The protein below binds the small molecule below.
Small molecule (SMILES): O=c1[nH]cnc2c([C@@H]3N[C@H](CO)[C@@H](O)[C@H]3O)c[nH]c12

Sequence of chain 1.A:
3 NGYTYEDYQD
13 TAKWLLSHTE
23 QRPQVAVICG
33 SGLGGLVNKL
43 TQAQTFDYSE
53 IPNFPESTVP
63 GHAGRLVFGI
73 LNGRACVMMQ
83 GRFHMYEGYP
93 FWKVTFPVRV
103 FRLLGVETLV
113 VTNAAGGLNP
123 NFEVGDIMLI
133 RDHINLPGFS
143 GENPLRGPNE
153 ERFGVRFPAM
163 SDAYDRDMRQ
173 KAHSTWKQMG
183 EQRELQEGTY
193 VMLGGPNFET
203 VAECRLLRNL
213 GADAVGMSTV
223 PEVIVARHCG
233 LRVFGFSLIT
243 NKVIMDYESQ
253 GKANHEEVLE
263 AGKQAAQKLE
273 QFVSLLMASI

Binding-site contacts:
Ligand atom C6 contacts residue GLY118 of chain 2.A at 3.8 Å.
Ligand atom O5' contacts residue VAL260 of chain 2.A at 3.4 Å.
Ligand atom N3 contacts residue GLY218 of chain 2.A at 3.7 Å.
Ligand atom O2' contacts residue PO41 of chain 2.C at 2.8 Å (h-bond).
Ligand atom C5' contacts residue HIS257 of chain 2.A at 3.3 Å.
Ligand atom C9 contacts residue ALA116 of chain 2.A at 3.4 Å (hydrophobic).
Ligand atom N4' contacts residue SER33 of chain 2.A at 3.7 Å.
Ligand atom C2 contacts residue GLU201 of chain 2.A at 3.2 Å.
Ligand atom N7 contacts residue ASN243 of chain 2.A at 2.8 Å (h-bond).
Ligand atom C8 contacts residue ALA116 of chain 2.A at 3.5 Å (hydrophobic).
Ligand atom N7 contacts residue ALA117 of chain 2.A at 3.7 Å.
Ligand atom N7 contacts residue GLY118 of chain 2.A at 3.4 Å (h-bond).
Ligand atom O6 contacts residue ASN243 of chain 2.A at 3.1 Å (h-bond).
Ligand atom O2' contacts residue MET219 of chain 2.A at 2.8 Å (h-bond).
Ligand atom O5' contacts residue PHE200 of chain 2.A at 3.5 Å.
Ligand atom N4' contacts residue PO41 of chain 2.C at 2.8 Å (h-bond).
Ligand atom N1 contacts residue PHE200 of chain 2.A at 3.8 Å.
Ligand atom C1' contacts residue ALA116 of chain 2.A at 3.2 Å (hydrophobic).
Ligand atom C5 contacts residue PHE200 of chain 2.A at 3.7 Å (hydrophobic).
Ligand atom C3' contacts residue PO41 of chain 2.C at 3.3 Å.
Ligand atom C1' contacts residue PO41 of chain 2.C at 3.2 Å.
Ligand atom N1 contacts residue GLU201 of chain 2.A at 2.9 Å (salt-bridge).
Ligand atom O6 contacts residue GLU201 of chain 2.A at 3.6 Å.
Ligand atom C3' contacts residue MET219 of chain 2.A at 3.8 Å (hydrophobic).
Ligand atom N3 contacts residue MET219 of chain 2.A at 3.7 Å.
Ligand atom O6 contacts residue VAL245 of chain 2.A at 3.5 Å.
Ligand atom C2' contacts residue PO41 of chain 2.C at 3.5 Å.
Ligand atom O6 contacts residue GLY118 of chain 2.A at 3.4 Å.
Ligand atom C5 contacts residue GLY118 of chain 2.A at 3.6 Å.
Ligand atom C6 contacts residue GLU201 of chain 2.A at 3.7 Å.
Ligand atom C5' contacts residue PHE200 of chain 2.A at 3.7 Å (hydrophobic).
Ligand atom O3' contacts residue PO41 of chain 2.C at 2.7 Å (h-bond).
Ligand atom C3' contacts residue TYR88 of chain 2.A at 3.7 Å (hydrophobic).
Ligand atom O3' contacts residue TYR88 of chain 2.A at 2.8 Å (h-bond).
Ligand atom O3' contacts residue HIS86 of chain 2.A at 3.4 Å (h-bond).
Ligand atom C4' contacts residue PO41 of chain 2.C at 3.2 Å.
Ligand atom C6 contacts residue PHE200 of chain 2.A at 3.7 Å (hydrophobic).
Ligand atom C2 contacts residue MET219 of chain 2.A at 3.5 Å (hydrophobic).
Ligand atom O5' contacts residue HIS257 of chain 2.A at 2.9 Å (h-bond).
Ligand atom C8 contacts residue THR242 of chain 2.A at 3.7 Å.

Sequence of chain 2.A:
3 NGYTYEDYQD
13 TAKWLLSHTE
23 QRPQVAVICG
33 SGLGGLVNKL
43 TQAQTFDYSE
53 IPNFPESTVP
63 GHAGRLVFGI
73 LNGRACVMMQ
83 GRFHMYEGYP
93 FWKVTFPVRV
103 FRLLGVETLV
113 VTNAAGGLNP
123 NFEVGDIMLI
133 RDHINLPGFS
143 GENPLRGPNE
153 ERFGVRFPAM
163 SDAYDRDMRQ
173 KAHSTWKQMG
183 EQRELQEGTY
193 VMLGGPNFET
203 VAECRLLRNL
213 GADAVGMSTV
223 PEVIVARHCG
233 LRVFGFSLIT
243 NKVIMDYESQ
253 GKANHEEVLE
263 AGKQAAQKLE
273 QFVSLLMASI